Sequence of chain 3.A:
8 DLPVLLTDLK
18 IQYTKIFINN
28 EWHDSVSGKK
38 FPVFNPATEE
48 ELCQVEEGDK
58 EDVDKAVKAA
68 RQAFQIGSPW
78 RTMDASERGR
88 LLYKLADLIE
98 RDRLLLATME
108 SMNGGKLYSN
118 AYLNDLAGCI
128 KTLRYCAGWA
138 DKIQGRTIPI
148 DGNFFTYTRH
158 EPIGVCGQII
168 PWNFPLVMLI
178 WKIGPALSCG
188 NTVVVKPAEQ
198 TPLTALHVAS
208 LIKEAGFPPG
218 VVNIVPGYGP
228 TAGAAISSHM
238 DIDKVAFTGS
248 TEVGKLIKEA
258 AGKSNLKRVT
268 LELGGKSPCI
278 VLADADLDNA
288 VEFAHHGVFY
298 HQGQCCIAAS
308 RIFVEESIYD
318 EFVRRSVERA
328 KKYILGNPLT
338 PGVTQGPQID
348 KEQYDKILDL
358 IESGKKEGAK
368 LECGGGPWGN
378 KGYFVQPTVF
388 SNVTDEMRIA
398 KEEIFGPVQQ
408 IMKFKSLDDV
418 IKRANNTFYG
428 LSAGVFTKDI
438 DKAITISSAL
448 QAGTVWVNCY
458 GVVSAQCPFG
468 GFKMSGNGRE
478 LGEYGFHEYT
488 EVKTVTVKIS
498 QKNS

Binding-site contacts:
Ligand atom C3 contacts residue GLY458 of chain 3.A at 4.0 Å.
Ligand atom C8 contacts residue TYR297 of chain 3.A at 3.9 Å (hydrophobic).
Ligand atom C20 contacts residue CYS303 of chain 3.A at 3.8 Å (hydrophobic).
Ligand atom N17 contacts residue PHE171 of chain 3.A at 4.0 Å.
Ligand atom C20 contacts residue TRP178 of chain 3.A at 4.0 Å (hydrophobic).
Ligand atom C19 contacts residue MET175 of chain 3.A at 3.7 Å (hydrophobic).
Ligand atom C1 contacts residue TYR297 of chain 3.A at 3.9 Å (hydrophobic).
Ligand atom C18 contacts residue PHE171 of chain 3.A at 4.1 Å (hydrophobic).
Ligand atom C18 contacts residue VAL174 of chain 3.A at 4.1 Å (hydrophobic).
Ligand atom C1 contacts residue ILE304 of chain 3.A at 3.8 Å (hydrophobic).
Ligand atom C6 contacts residue TYR297 of chain 3.A at 3.8 Å (hydrophobic).
Ligand atom C20 contacts residue PHE466 of chain 3.A at 3.9 Å (hydrophobic).
Ligand atom C2 contacts residue ILE304 of chain 3.A at 4.1 Å (hydrophobic).
Ligand atom C21 contacts residue ILE304 of chain 3.A at 3.8 Å (hydrophobic).
Ligand atom C5 contacts residue TYR297 of chain 3.A at 3.8 Å (hydrophobic).
Ligand atom C14 contacts residue ASN121 of chain 3.A at 4.1 Å.
Ligand atom C3 contacts residue HIS293 of chain 3.A at 3.4 Å.
Ligand atom C9 contacts residue TYR297 of chain 3.A at 4.0 Å (hydrophobic).
Ligand atom C3 contacts residue GLY294 of chain 3.A at 3.7 Å.
Ligand atom C2 contacts residue GLY458 of chain 3.A at 4.0 Å.
Ligand atom C18 contacts residue MET175 of chain 3.A at 3.9 Å (hydrophobic).
Ligand atom C15 contacts residue PHE171 of chain 3.A at 3.8 Å (hydrophobic).
Ligand atom C13 contacts residue TYR297 of chain 3.A at 4.2 Å (hydrophobic).
Ligand atom C5 contacts residue GLY458 of chain 3.A at 3.7 Å.
Ligand atom O11 contacts residue TYR297 of chain 3.A at 3.9 Å.
Ligand atom C6 contacts residue GLY458 of chain 3.A at 3.7 Å.
Ligand atom C1 contacts residue GLY458 of chain 3.A at 4.1 Å.
Ligand atom C8 contacts residue GLY458 of chain 3.A at 4.1 Å.
Ligand atom C3 contacts residue TYR297 of chain 3.A at 3.9 Å (hydrophobic).
Ligand atom C2 contacts residue HIS293 of chain 3.A at 3.8 Å.
Ligand atom C2 contacts residue GLY294 of chain 3.A at 4.0 Å.
Ligand atom C9 contacts residue GLY458 of chain 3.A at 4.1 Å.
Ligand atom C7 contacts residue GLY458 of chain 3.A at 3.9 Å.
Ligand atom C7 contacts residue TYR297 of chain 3.A at 3.8 Å (hydrophobic).
Ligand atom N10 contacts residue GLY458 of chain 3.A at 3.9 Å.
Ligand atom C19 contacts residue TRP178 of chain 3.A at 3.4 Å (hydrophobic).
Ligand atom O16 contacts residue PHE171 of chain 3.A at 3.7 Å.
Ligand atom C4 contacts residue TYR297 of chain 3.A at 4.0 Å (hydrophobic).
Ligand atom N10 contacts residue TYR297 of chain 3.A at 3.9 Å.
Ligand atom C2 contacts residue TYR297 of chain 3.A at 3.7 Å (hydrophobic).

This protein binds this small molecule.
Small molecule (SMILES): Cc1nc2ccccc2c2oc(C(=O)N3CCCCC3)cc12